The protein below binds the small molecule below.
Small molecule (SMILES): CC(=O)N[C@@H]1[C@@H](O)[C@H](O)[C@@H](CO)O[C@H]1O

Binding-site contacts:
Ligand atom C7 contacts residue ASN292 of chain 3.A at 3.8 Å.
Ligand atom C2 contacts residue ASN292 of chain 3.A at 2.6 Å.
Ligand atom C3 contacts residue ASN292 of chain 3.A at 3.8 Å.
Ligand atom O5 contacts residue ASN292 of chain 3.A at 2.2 Å (h-bond).
Ligand atom N2 contacts residue ASN292 of chain 3.A at 3.0 Å (h-bond).
Ligand atom O7 contacts residue ASN292 of chain 3.A at 4.3 Å.
Ligand atom C5 contacts residue ASN292 of chain 3.A at 3.5 Å.
Ligand atom C1 contacts residue ASN292 of chain 3.A at 1.3 Å.
Ligand atom C4 contacts residue ASN292 of chain 3.A at 4.2 Å.

Sequence of chain 3.A:
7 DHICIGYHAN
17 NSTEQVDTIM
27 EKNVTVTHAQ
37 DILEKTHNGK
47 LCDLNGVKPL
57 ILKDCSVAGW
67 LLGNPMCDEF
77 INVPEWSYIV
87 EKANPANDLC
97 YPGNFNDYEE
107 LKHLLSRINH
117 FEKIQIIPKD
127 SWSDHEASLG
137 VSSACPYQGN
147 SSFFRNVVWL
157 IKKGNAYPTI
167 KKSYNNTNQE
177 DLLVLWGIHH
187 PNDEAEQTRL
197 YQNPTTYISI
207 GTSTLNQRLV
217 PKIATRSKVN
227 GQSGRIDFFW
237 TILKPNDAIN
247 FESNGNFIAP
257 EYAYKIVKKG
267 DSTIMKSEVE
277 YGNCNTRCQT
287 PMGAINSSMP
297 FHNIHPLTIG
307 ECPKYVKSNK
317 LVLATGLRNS